A protein and the small-molecule ligand that binds it are described below.
Small molecule (SMILES): O=C[C@@H](O)[C@@H](O[C@@H]1O[C@H](CO)[C@@H](O)[C@H](O)[C@@H]1O)[C@H](O)[C@H](O)CO

Binding-site contacts:
Ligand atom C3 contacts residue MAN6 of chain 1.B at 3.6 Å.
Ligand atom C1 contacts residue MAN6 of chain 1.B at 4.5 Å.
Ligand atom O4 contacts residue MAN6 of chain 1.B at 4.5 Å.
Ligand atom C2 contacts residue MAN6 of chain 1.B at 3.1 Å.
Ligand atom C5 contacts residue MAN6 of chain 1.B at 3.8 Å.
Ligand atom C4 contacts residue MAN6 of chain 1.B at 3.4 Å.
Ligand atom O5 contacts residue MAN6 of chain 1.B at 2.8 Å (h-bond).
Ligand atom O2 contacts residue MAN6 of chain 1.B at 3.1 Å (h-bond).